Binding-site contacts:
Ligand atom C6 contacts residue SER62 of chain 1.A at 4.1 Å.
Ligand atom P contacts residue SER38 of chain 1.A at 1.6 Å.
Ligand atom O2P contacts residue SER38 of chain 1.A at 2.5 Å (h-bond).
Ligand atom CE2 contacts residue LEU61 of chain 1.A at 4.3 Å (hydrophobic).
Ligand atom N5 contacts residue PRO63 of chain 1.A at 3.2 Å.
Ligand atom CE2 contacts residue ASP37 of chain 1.A at 3.3 Å.
Ligand atom C1 contacts residue ASP37 of chain 1.A at 4.5 Å.
Ligand atom CE1 contacts residue PRO63 of chain 1.A at 3.5 Å (hydrophobic).
Ligand atom O1P contacts residue GLY34 of chain 1.A at 3.9 Å.
Ligand atom C6 contacts residue PRO63 of chain 1.A at 4.2 Å (hydrophobic).
Ligand atom N5 contacts residue LEU61 of chain 1.A at 3.9 Å.
Ligand atom O3P contacts residue ASP37 of chain 1.A at 4.1 Å.
Ligand atom C1 contacts residue SER38 of chain 1.A at 3.8 Å.
Ligand atom O1P contacts residue SER38 of chain 1.A at 2.4 Å (h-bond).
Ligand atom C4 contacts residue PRO63 of chain 1.A at 3.7 Å (hydrophobic).
Ligand atom P contacts residue ASP37 of chain 1.A at 3.9 Å.
Ligand atom CE1 contacts residue ASP37 of chain 1.A at 4.3 Å.
Ligand atom O3P contacts residue SER38 of chain 1.A at 2.5 Å (h-bond).
Ligand atom N5 contacts residue SER62 of chain 1.A at 3.8 Å.
Ligand atom C3 contacts residue LEU61 of chain 1.A at 4.5 Å (hydrophobic).
Ligand atom O1P contacts residue ASP37 of chain 1.A at 2.6 Å.
Ligand atom CE2 contacts residue SER38 of chain 1.A at 4.5 Å.
Ligand atom C6 contacts residue LEU61 of chain 1.A at 4.3 Å (hydrophobic).
Ligand atom CE2 contacts residue LEU41 of chain 1.A at 4.3 Å (hydrophobic).
Ligand atom C7 contacts residue LEU61 of chain 1.A at 4.0 Å (hydrophobic).
Ligand atom O4 contacts residue PRO63 of chain 1.A at 3.9 Å.
Ligand atom CE1 contacts residue SER62 of chain 1.A at 3.8 Å.
Ligand atom C2 contacts residue ASP37 of chain 1.A at 4.3 Å.

This small molecule binds to this protein.
Small molecule (SMILES): CC(C)(COP(=O)(O)O)[C@H](O)C(=O)NCCC(=O)NCCS

Sequence of chain 1.A:
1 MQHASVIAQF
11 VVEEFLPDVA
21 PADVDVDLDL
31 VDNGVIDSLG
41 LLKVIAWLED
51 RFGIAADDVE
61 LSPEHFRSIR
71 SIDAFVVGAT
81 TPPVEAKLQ